Binding-site contacts:
Ligand atom N2 contacts residue ASN12 of chain 59.C at 3.8 Å.
Ligand atom C7 contacts residue ASN12 of chain 59.C at 3.9 Å.
Ligand atom C5 contacts residue ASN12 of chain 59.C at 4.1 Å.
Ligand atom C1 contacts residue ASN12 of chain 59.C at 2.2 Å.
Ligand atom O5 contacts residue ASN12 of chain 59.C at 2.7 Å (h-bond).
Ligand atom C2 contacts residue ASN12 of chain 59.C at 3.2 Å.
Ligand atom O7 contacts residue ASN12 of chain 59.C at 3.7 Å.

A protein and the small-molecule ligand that binds it are described below.
Small molecule (SMILES): CC(=O)N[C@H]1[C@H](O[C@H]2[C@H](O)[C@@H](NC(C)=O)CO[C@@H]2CO)O[C@H](CO)[C@@H](O)[C@@H]1O

Sequence of chain 59.C:
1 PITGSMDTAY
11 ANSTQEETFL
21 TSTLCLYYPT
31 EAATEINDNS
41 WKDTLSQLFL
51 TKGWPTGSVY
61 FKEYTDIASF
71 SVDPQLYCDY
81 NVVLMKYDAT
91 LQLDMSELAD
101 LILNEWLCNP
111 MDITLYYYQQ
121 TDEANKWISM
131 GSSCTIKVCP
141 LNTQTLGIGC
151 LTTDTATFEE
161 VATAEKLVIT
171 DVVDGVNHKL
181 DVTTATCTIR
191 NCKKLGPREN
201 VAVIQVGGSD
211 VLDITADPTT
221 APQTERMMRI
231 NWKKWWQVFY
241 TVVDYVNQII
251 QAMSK